Sequence of chain 1.C:
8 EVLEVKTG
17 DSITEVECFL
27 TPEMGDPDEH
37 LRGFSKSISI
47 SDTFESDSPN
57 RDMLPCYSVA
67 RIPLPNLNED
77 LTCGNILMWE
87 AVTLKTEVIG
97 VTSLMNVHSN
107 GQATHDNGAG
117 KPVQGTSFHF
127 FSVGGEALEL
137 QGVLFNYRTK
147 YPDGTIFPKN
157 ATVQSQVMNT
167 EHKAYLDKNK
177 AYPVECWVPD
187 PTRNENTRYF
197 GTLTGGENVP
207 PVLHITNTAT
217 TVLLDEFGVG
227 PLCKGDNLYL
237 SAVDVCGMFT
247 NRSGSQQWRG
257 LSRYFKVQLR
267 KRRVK

Sequence of chain 1.B:
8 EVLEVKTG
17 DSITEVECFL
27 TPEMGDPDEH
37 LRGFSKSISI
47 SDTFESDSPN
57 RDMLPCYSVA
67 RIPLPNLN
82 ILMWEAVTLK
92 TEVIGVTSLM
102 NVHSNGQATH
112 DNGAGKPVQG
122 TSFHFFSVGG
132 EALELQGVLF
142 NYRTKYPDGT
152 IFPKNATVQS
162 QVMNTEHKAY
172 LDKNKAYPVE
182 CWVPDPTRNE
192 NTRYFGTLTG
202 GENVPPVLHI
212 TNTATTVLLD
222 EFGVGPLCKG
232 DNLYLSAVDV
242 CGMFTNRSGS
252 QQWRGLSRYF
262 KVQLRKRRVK

Binding-site contacts:
Ligand atom N5 contacts residue ASN247 of chain 1.B at 2.9 Å (h-bond).
Ligand atom O4 contacts residue PHE50 of chain 1.C at 4.0 Å.
Ligand atom C6 contacts residue ASN247 of chain 1.B at 3.9 Å.
Ligand atom C11 contacts residue LEU37 of chain 1.B at 3.9 Å (hydrophobic).
Ligand atom O8 contacts residue SER251 of chain 1.B at 4.2 Å.
Ligand atom C9 contacts residue LYS42 of chain 1.B at 4.2 Å.
Ligand atom O1A contacts residue SER249 of chain 1.B at 2.7 Å (h-bond).
Ligand atom C8 contacts residue SER43 of chain 1.B at 4.2 Å.
Ligand atom O4 contacts residue ASN106 of chain 1.B at 3.3 Å (h-bond).
Ligand atom C10 contacts residue GLN253 of chain 1.B at 3.4 Å.
Ligand atom O1B contacts residue SER251 of chain 1.B at 2.8 Å (h-bond).
Ligand atom C11 contacts residue ASN247 of chain 1.B at 3.6 Å.
Ligand atom C1 contacts residue SER251 of chain 1.B at 3.4 Å.
Ligand atom O1A contacts residue SER251 of chain 1.B at 3.5 Å (h-bond).
Ligand atom C7 contacts residue GLN253 of chain 1.B at 3.6 Å.
Ligand atom C11 contacts residue PHE50 of chain 1.C at 3.6 Å (hydrophobic).
Ligand atom O1A contacts residue ASN247 of chain 1.B at 4.1 Å.
Ligand atom C9 contacts residue GLN253 of chain 1.B at 3.8 Å.
Ligand atom C11 contacts residue GLN253 of chain 1.B at 3.3 Å.
Ligand atom C5 contacts residue ASN247 of chain 1.B at 3.8 Å.
Ligand atom C9 contacts residue SER43 of chain 1.B at 3.6 Å.
Ligand atom O10 contacts residue GLN253 of chain 1.B at 4.1 Å.
Ligand atom C10 contacts residue LEU37 of chain 1.B at 4.2 Å (hydrophobic).
Ligand atom O9 contacts residue SER43 of chain 1.B at 2.8 Å (h-bond).
Ligand atom N5 contacts residue GLN253 of chain 1.B at 3.4 Å (h-bond).
Ligand atom O1B contacts residue SER249 of chain 1.B at 3.9 Å.
Ligand atom C10 contacts residue ASN247 of chain 1.B at 3.8 Å.
Ligand atom C6 contacts residue GLN253 of chain 1.B at 3.9 Å.
Ligand atom O9 contacts residue LYS42 of chain 1.B at 3.4 Å.
Ligand atom O1B contacts residue ASN247 of chain 1.B at 4.1 Å.
Ligand atom O7 contacts residue LEU37 of chain 1.B at 3.7 Å.
Ligand atom C5 contacts residue GLN253 of chain 1.B at 4.2 Å.
Ligand atom O8 contacts residue SER43 of chain 1.B at 3.2 Å (h-bond).
Ligand atom O10 contacts residue PHE50 of chain 1.C at 4.2 Å.
Ligand atom O4 contacts residue ASN247 of chain 1.B at 4.0 Å.
Ligand atom O8 contacts residue GLN253 of chain 1.B at 4.2 Å.
Ligand atom C4 contacts residue ASN247 of chain 1.B at 3.7 Å.
Ligand atom O10 contacts residue LEU37 of chain 1.B at 3.5 Å.
Ligand atom C1 contacts residue SER249 of chain 1.B at 3.7 Å.
Ligand atom C10 contacts residue PHE50 of chain 1.C at 4.1 Å (hydrophobic).

The protein below binds the small molecule below.
Small molecule (SMILES): CC(=O)N[C@H]1[C@H]([C@H](O)[C@H](O)CO)O[C@@](OC[C@H]2O[C@@H](O[C@H]3[C@H](O)[C@@H](O)[C@H](O)O[C@@H]3CO)[C@H](O)[C@@H](O)[C@H]2O)(C(=O)O)C[C@@H]1O